Binding-site contacts:
Ligand atom C7 contacts residue ASN72 of chain 1.C at 4.2 Å.
Ligand atom C3 contacts residue ASN72 of chain 1.C at 3.8 Å.
Ligand atom C2 contacts residue PHE69 of chain 1.C at 4.3 Å (hydrophobic).
Ligand atom C1 contacts residue ASN72 of chain 1.C at 1.4 Å.
Ligand atom O7 contacts residue PHE69 of chain 1.C at 4.1 Å.
Ligand atom O5 contacts residue THR74 of chain 1.C at 4.4 Å.
Ligand atom C4 contacts residue ASN72 of chain 1.C at 4.2 Å.
Ligand atom N2 contacts residue ASN72 of chain 1.C at 3.0 Å (h-bond).
Ligand atom O6 contacts residue PHE69 of chain 1.C at 3.7 Å.
Ligand atom C2 contacts residue ASN72 of chain 1.C at 2.5 Å.
Ligand atom C5 contacts residue ASN72 of chain 1.C at 3.5 Å.
Ligand atom O5 contacts residue ASN72 of chain 1.C at 2.2 Å (h-bond).

A small-molecule ligand and the protein it binds are described below.
Small molecule (SMILES): CC(=O)N[C@H]1[C@H](O[C@H]2[C@H](O)[C@@H](NC(C)=O)CO[C@@H]2CO)O[C@H](CO)[C@@H](O)[C@@H]1O

Sequence of chain 1.C:
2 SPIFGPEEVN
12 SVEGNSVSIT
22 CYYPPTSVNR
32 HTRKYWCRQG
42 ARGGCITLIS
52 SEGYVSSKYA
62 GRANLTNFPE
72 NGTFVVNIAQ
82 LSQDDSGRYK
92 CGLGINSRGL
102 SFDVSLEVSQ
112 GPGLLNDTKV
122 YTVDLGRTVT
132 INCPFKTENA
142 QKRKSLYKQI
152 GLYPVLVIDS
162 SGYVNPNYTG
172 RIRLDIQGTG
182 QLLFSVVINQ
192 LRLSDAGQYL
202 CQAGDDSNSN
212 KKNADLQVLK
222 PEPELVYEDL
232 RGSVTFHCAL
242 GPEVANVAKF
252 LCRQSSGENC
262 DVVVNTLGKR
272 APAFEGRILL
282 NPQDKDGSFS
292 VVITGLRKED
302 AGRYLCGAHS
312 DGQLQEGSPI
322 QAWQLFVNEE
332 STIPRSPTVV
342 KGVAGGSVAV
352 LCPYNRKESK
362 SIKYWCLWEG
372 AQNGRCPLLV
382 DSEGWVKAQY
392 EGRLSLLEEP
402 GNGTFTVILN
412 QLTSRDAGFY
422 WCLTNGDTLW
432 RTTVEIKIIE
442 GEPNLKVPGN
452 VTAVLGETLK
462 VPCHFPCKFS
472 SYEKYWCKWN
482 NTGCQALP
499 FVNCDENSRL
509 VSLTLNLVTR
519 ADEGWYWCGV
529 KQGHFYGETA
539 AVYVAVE